Sequence of chain 2.A:
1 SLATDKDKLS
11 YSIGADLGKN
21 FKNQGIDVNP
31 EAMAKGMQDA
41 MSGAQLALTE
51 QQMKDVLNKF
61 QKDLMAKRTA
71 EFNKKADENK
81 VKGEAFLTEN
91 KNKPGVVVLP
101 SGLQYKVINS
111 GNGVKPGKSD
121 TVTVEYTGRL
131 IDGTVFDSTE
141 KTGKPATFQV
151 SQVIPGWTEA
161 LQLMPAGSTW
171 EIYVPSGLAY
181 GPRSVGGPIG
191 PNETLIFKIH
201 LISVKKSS

Binding-site contacts:
Ligand atom CL1 contacts residue ILE189 of chain 2.A at 3.8 Å.
Ligand atom SAK contacts residue TYR180 of chain 2.A at 3.9 Å.
Ligand atom CAE contacts residue TYR180 of chain 2.A at 3.3 Å (hydrophobic).
Ligand atom OAL contacts residue TYR180 of chain 2.A at 3.6 Å (h-bond).
Ligand atom CAS contacts residue ASP137 of chain 2.A at 3.6 Å.
Ligand atom CA contacts residue TYR180 of chain 2.A at 3.4 Å (hydrophobic).
Ligand atom O contacts residue TYR180 of chain 2.A at 4.0 Å.
Ligand atom OAX contacts residue TYR126 of chain 2.A at 3.4 Å (h-bond).
Ligand atom CL1 contacts residue TYR180 of chain 2.A at 4.0 Å.
Ligand atom CAN contacts residue TYR180 of chain 2.A at 3.7 Å (hydrophobic).
Ligand atom CB contacts residue TRP157 of chain 2.A at 3.5 Å (hydrophobic).
Ligand atom OAL contacts residue PHE136 of chain 2.A at 3.7 Å.
Ligand atom NAF contacts residue TYR180 of chain 2.A at 3.3 Å (h-bond).
Ligand atom NBA contacts residue GLN152 of chain 2.A at 3.4 Å (h-bond).
Ligand atom CAP contacts residue TYR180 of chain 2.A at 3.9 Å (hydrophobic).
Ligand atom OAX contacts residue ASP137 of chain 2.A at 3.6 Å.
Ligand atom CAO contacts residue ILE189 of chain 2.A at 3.9 Å (hydrophobic).
Ligand atom CAY contacts residue GLN152 of chain 2.A at 3.9 Å.
Ligand atom OAM contacts residue ASP137 of chain 2.A at 3.7 Å.
Ligand atom CAN contacts residue PHE136 of chain 2.A at 4.0 Å (hydrophobic).
Ligand atom N contacts residue TYR180 of chain 2.A at 3.5 Å (h-bond).
Ligand atom CBD contacts residue TYR180 of chain 2.A at 3.6 Å (hydrophobic).
Ligand atom CAO contacts residue TYR180 of chain 2.A at 3.1 Å (hydrophobic).
Ligand atom CAI contacts residue TYR126 of chain 2.A at 3.9 Å (hydrophobic).
Ligand atom C contacts residue VAL153 of chain 2.A at 4.0 Å (hydrophobic).
Ligand atom C contacts residue TYR180 of chain 2.A at 3.3 Å (hydrophobic).
Ligand atom CL1 contacts residue ARG183 of chain 2.A at 3.9 Å.
Ligand atom C contacts residue ILE154 of chain 2.A at 3.9 Å (hydrophobic).
Ligand atom CAH contacts residue TRP157 of chain 2.A at 3.3 Å (hydrophobic).
Ligand atom OAM contacts residue TYR126 of chain 2.A at 3.6 Å.
Ligand atom OAM contacts residue PHE197 of chain 2.A at 3.8 Å.
Ligand atom CBE contacts residue TYR180 of chain 2.A at 3.1 Å (hydrophobic).
Ligand atom CAC contacts residue TYR126 of chain 2.A at 3.8 Å (hydrophobic).
Ligand atom CAI contacts residue PHE148 of chain 2.A at 3.5 Å (hydrophobic).
Ligand atom O contacts residue VAL153 of chain 2.A at 3.0 Å.
Ligand atom SAK contacts residue PHE136 of chain 2.A at 4.0 Å.
Ligand atom O contacts residue ILE154 of chain 2.A at 2.8 Å (h-bond).
Ligand atom CL2 contacts residue ASP137 of chain 2.A at 3.7 Å.
Ligand atom OAM contacts residue PHE136 of chain 2.A at 3.9 Å.
Ligand atom OAL contacts residue PHE197 of chain 2.A at 3.4 Å.

The protein below binds the small molecule below.
Small molecule (SMILES): O=C1[C@@H]2CCC[C@H]([C@@H](CO)CN1Cc1ccccn1)N2S(=O)(=O)c1cc(Cl)cc(Cl)c1